Sequence of chain 1.GA:
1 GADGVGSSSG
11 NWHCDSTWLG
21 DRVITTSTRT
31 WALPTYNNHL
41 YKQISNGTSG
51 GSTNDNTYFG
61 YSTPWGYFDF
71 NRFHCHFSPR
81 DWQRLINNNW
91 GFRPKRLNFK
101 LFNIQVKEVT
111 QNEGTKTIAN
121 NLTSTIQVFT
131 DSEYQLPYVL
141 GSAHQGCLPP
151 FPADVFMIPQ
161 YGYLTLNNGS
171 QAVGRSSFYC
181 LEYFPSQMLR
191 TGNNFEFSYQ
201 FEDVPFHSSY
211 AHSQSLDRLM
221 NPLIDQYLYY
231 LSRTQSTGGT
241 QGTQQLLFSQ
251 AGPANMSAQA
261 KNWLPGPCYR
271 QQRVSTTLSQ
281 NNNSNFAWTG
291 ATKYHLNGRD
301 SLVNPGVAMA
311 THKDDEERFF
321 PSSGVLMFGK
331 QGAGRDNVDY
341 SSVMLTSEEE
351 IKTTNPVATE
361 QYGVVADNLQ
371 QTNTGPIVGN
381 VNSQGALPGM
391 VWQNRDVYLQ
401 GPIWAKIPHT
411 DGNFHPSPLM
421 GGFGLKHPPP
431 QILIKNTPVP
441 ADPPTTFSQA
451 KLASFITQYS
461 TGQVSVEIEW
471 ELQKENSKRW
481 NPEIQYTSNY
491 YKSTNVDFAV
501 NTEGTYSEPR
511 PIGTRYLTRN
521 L

The small molecule below binds the protein below.
Small molecule (SMILES): Nc1ccn([C@H]2C[C@H](O)[C@@H](COP(=O)(O)O)O2)c(=O)n1

Binding-site contacts:
Ligand atom O3' contacts residue DA1 of chain 1.VD at 1.6 Å.
Ligand atom O3' contacts residue PRO205 of chain 1.GA at 4.1 Å.
Ligand atom C2' contacts residue PRO205 of chain 1.GA at 4.5 Å (hydrophobic).
Ligand atom C2' contacts residue DA1 of chain 1.VD at 3.7 Å.
Ligand atom C5' contacts residue DA1 of chain 1.VD at 3.6 Å.
Ligand atom O5' contacts residue DA1 of chain 1.VD at 3.9 Å.
Ligand atom C3' contacts residue DA1 of chain 1.VD at 2.6 Å.
Ligand atom C4' contacts residue DA1 of chain 1.VD at 3.7 Å.